Sequence of chain 1.E:
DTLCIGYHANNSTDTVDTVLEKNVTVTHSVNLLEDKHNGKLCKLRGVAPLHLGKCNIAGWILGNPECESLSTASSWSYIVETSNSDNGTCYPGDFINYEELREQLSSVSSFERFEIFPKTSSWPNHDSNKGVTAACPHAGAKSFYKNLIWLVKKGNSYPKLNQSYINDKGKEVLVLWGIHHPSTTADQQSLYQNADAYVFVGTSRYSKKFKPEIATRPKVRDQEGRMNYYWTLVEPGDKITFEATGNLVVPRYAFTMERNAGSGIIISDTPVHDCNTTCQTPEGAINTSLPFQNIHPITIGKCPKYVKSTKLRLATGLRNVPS

Binding-site contacts:
Ligand atom C2 contacts residue ASN12 of chain 1.E at 2.4 Å.
Ligand atom C3 contacts residue ASN12 of chain 1.E at 3.8 Å.
Ligand atom C8 contacts residue ASN12 of chain 1.E at 3.6 Å.
Ligand atom O7 contacts residue ASN12 of chain 1.E at 3.3 Å (h-bond).
Ligand atom C7 contacts residue ASN12 of chain 1.E at 3.3 Å.
Ligand atom N2 contacts residue ASN12 of chain 1.E at 2.9 Å (h-bond).
Ligand atom C4 contacts residue ASN12 of chain 1.E at 4.2 Å.
Ligand atom C5 contacts residue ASN12 of chain 1.E at 3.7 Å.
Ligand atom C1 contacts residue ASN12 of chain 1.E at 1.4 Å.
Ligand atom O5 contacts residue ASN12 of chain 1.E at 2.4 Å (h-bond).

This small molecule binds to this protein.
Small molecule (SMILES): CC(=O)N[C@@H]1[C@@H](O)[C@H](O)[C@@H](CO)O[C@H]1O